This protein binds this small molecule.
Small molecule (SMILES): Nc1nc2c(ncn2CCOCCP(=O)(O)O)c(=O)[nH]1

Sequence of chain 2.B:
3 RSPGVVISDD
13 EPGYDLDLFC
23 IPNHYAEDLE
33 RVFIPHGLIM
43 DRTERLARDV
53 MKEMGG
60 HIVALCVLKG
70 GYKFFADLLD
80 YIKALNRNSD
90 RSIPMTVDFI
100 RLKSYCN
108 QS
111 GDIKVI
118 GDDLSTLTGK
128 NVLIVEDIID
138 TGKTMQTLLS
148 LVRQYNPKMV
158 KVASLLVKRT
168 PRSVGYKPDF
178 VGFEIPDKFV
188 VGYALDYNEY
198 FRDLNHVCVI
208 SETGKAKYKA

Binding-site contacts:
Ligand atom OAC contacts residue THR138 of chain 2.B at 3.2 Å (h-bond).
Ligand atom OAE contacts residue THR141 of chain 2.B at 2.4 Å (h-bond).
Ligand atom C5 contacts residue ILE135 of chain 2.B at 3.7 Å (hydrophobic).
Ligand atom PAT contacts residue ASP137 of chain 2.B at 3.9 Å.
Ligand atom N3 contacts residue PHE186 of chain 2.B at 3.7 Å.
Ligand atom PAT contacts residue THR141 of chain 2.B at 3.7 Å.
Ligand atom C8 contacts residue ASP137 of chain 2.B at 3.7 Å.
Ligand atom OAE contacts residue LYS140 of chain 2.B at 3.8 Å.
Ligand atom CAJ contacts residue ASP137 of chain 2.B at 4.0 Å.
Ligand atom N2 contacts residue VAL187 of chain 2.B at 3.1 Å (h-bond).
Ligand atom OAD contacts residue THR138 of chain 2.B at 3.1 Å (h-bond).
Ligand atom N7 contacts residue LYS165 of chain 2.B at 3.5 Å (salt-bridge).
Ligand atom O6 contacts residue ILE135 of chain 2.B at 3.5 Å.
Ligand atom O6 contacts residue PHE186 of chain 2.B at 3.5 Å.
Ligand atom CAJ contacts residue THR141 of chain 2.B at 3.9 Å.
Ligand atom CAJ contacts residue ILE135 of chain 2.B at 3.5 Å (hydrophobic).
Ligand atom O6 contacts residue VAL187 of chain 2.B at 3.0 Å (h-bond).
Ligand atom O6 contacts residue LYS185 of chain 2.B at 3.5 Å (salt-bridge).
Ligand atom C2 contacts residue PHE186 of chain 2.B at 3.6 Å (hydrophobic).
Ligand atom N1 contacts residue PHE186 of chain 2.B at 3.7 Å.
Ligand atom N7 contacts residue ASP137 of chain 2.B at 3.9 Å.
Ligand atom C2 contacts residue VAL187 of chain 2.B at 3.3 Å (hydrophobic).
Ligand atom C2 contacts residue LEU192 of chain 2.B at 3.8 Å (hydrophobic).
Ligand atom N7 contacts residue ILE135 of chain 2.B at 3.8 Å.
Ligand atom C6 contacts residue VAL187 of chain 2.B at 3.7 Å (hydrophobic).
Ligand atom OAN contacts residue ILE135 of chain 2.B at 3.5 Å.
Ligand atom OAC contacts residue GLY139 of chain 2.B at 2.7 Å (h-bond).
Ligand atom N2 contacts residue LEU192 of chain 2.B at 3.4 Å.
Ligand atom OAC contacts residue LYS140 of chain 2.B at 3.8 Å.
Ligand atom C6 contacts residue ILE135 of chain 2.B at 3.6 Å (hydrophobic).
Ligand atom N2 contacts residue PHE186 of chain 2.B at 3.8 Å.
Ligand atom PAT contacts residue GLY139 of chain 2.B at 3.8 Å.
Ligand atom N1 contacts residue VAL187 of chain 2.B at 2.6 Å (h-bond).
Ligand atom OAD contacts residue ASP137 of chain 2.B at 3.5 Å.
Ligand atom C5 contacts residue PHE186 of chain 2.B at 3.9 Å (hydrophobic).
Ligand atom O6 contacts residue LYS165 of chain 2.B at 3.1 Å.
Ligand atom N2 contacts residue ASP193 of chain 2.B at 3.5 Å (salt-bridge).
Ligand atom OAC contacts residue ILE136 of chain 2.B at 3.9 Å.
Ligand atom PAT contacts residue THR138 of chain 2.B at 3.7 Å.
Ligand atom OAC contacts residue ASP137 of chain 2.B at 3.0 Å (salt-bridge).